Sequence of chain 2.A:
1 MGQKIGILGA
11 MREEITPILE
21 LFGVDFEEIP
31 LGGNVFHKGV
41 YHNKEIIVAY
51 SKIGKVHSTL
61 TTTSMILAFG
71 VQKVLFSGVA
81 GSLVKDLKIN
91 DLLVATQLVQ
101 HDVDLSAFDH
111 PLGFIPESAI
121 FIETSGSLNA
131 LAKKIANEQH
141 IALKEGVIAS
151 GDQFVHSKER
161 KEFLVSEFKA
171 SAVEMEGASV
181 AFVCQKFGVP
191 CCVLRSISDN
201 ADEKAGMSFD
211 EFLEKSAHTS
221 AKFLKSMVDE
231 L

The protein below binds the small molecule below.
Small molecule (SMILES): N[C@@H](CCSC[C@H]1O[C@H](O)[C@H](O)[C@@H]1O)C(=O)O

Sequence of chain 1.A:
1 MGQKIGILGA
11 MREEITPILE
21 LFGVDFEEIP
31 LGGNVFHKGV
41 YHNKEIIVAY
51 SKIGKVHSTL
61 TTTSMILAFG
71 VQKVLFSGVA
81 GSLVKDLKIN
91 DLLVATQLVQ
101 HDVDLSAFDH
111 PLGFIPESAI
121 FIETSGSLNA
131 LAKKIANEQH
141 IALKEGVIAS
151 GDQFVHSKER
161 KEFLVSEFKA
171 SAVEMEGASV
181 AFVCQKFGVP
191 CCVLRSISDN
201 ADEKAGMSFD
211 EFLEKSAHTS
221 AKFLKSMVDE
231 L

Binding-site contacts:
Ligand atom C4 contacts residue MET11 of chain 1.A at 3.8 Å (hydrophobic).
Ligand atom C3 contacts residue GLU176 of chain 1.A at 3.3 Å.
Ligand atom O3 contacts residue GLU176 of chain 1.A at 2.6 Å (salt-bridge).
Ligand atom O4 contacts residue VAL79 of chain 1.A at 3.9 Å.
Ligand atom OXT contacts residue PRO116 of chain 2.A at 3.2 Å.
Ligand atom CB contacts residue ILE53 of chain 1.A at 3.7 Å (hydrophobic).
Ligand atom O2 contacts residue MET175 of chain 1.A at 2.9 Å (h-bond).
Ligand atom C1 contacts residue ADE1 of chain 1.C at 3.2 Å.
Ligand atom N contacts residue PHE108 of chain 2.A at 3.4 Å.
Ligand atom CG contacts residue PHE108 of chain 2.A at 3.8 Å (hydrophobic).
Ligand atom CG contacts residue ILE53 of chain 1.A at 3.9 Å (hydrophobic).
Ligand atom N contacts residue PHE209 of chain 1.A at 3.4 Å.
Ligand atom CG contacts residue PHE209 of chain 1.A at 3.6 Å (hydrophobic).
Ligand atom C contacts residue HIS110 of chain 2.A at 3.6 Å.
Ligand atom SD contacts residue LEU105 of chain 2.A at 3.8 Å.
Ligand atom CB contacts residue PHE108 of chain 2.A at 3.8 Å (hydrophobic).
Ligand atom O3 contacts residue ILE53 of chain 1.A at 3.6 Å.
Ligand atom O contacts residue PHE108 of chain 2.A at 3.6 Å.
Ligand atom O4 contacts residue ADE1 of chain 1.C at 3.5 Å (h-bond).
Ligand atom O contacts residue HIS110 of chain 2.A at 2.9 Å (h-bond).
Ligand atom SD contacts residue ILE53 of chain 1.A at 3.8 Å.
Ligand atom C1 contacts residue ARG195 of chain 1.A at 3.6 Å.
Ligand atom O1 contacts residue GLU176 of chain 1.A at 3.5 Å (salt-bridge).
Ligand atom O4 contacts residue PHE209 of chain 1.A at 3.4 Å.
Ligand atom O1 contacts residue VAL79 of chain 1.A at 3.7 Å.
Ligand atom O2 contacts residue ARG195 of chain 1.A at 3.5 Å (salt-bridge).
Ligand atom OXT contacts residue HIS110 of chain 2.A at 3.9 Å.
Ligand atom O1 contacts residue GLU14 of chain 1.A at 2.6 Å (salt-bridge).
Ligand atom C5 contacts residue PHE209 of chain 1.A at 3.8 Å (hydrophobic).
Ligand atom O1 contacts residue ARG195 of chain 1.A at 3.0 Å (salt-bridge).
Ligand atom O3 contacts residue ALA10 of chain 1.A at 3.4 Å.
Ligand atom C2 contacts residue GLU176 of chain 1.A at 3.6 Å.
Ligand atom C1 contacts residue GLU14 of chain 1.A at 3.6 Å.
Ligand atom O2 contacts residue GLU174 of chain 1.A at 3.5 Å.
Ligand atom C1 contacts residue VAL79 of chain 1.A at 3.4 Å (hydrophobic).
Ligand atom O2 contacts residue GLU176 of chain 1.A at 2.5 Å (salt-bridge).
Ligand atom C2 contacts residue MET175 of chain 1.A at 3.8 Å (hydrophobic).
Ligand atom C2 contacts residue ADE1 of chain 1.C at 3.2 Å.
Ligand atom C5 contacts residue PHE154 of chain 1.A at 3.7 Å (hydrophobic).
Ligand atom C5 contacts residue ADE1 of chain 1.C at 3.8 Å.